Binding-site contacts:
Ligand atom OBF contacts residue U9A1 of chain 42.I at 1.5 Å.
Ligand atom C5 contacts residue U9A1 of chain 42.I at 0.4 Å.
Ligand atom OAF contacts residue U972 of chain 42.I at 0.1 Å (h-bond).
Ligand atom C3 contacts residue U9A1 of chain 22.I at 0.4 Å.
Ligand atom O4 contacts residue U9A1 of chain 22.I at 1.3 Å.
Ligand atom OBH contacts residue U9A1 of chain 42.I at 1.4 Å (h-bond).
Ligand atom O5B contacts residue U972 of chain 22.I at 1.6 Å (h-bond).
Ligand atom SBB contacts residue U9A1 of chain 22.I at 1.2 Å.
Ligand atom SAG contacts residue U972 of chain 42.I at 1.4 Å (h-bond).
Ligand atom OBA contacts residue U9A1 of chain 22.I at 1.0 Å (h-bond).
Ligand atom N2 contacts residue U972 of chain 42.I at 0.5 Å (h-bond).
Ligand atom O5 contacts residue U9A1 of chain 22.I at 1.7 Å (h-bond).
Ligand atom C1 contacts residue U9A1 of chain 22.I at 0.3 Å.
Ligand atom O1 contacts residue U9A1 of chain 22.I at 0.9 Å (h-bond).
Ligand atom O5B contacts residue U9A1 of chain 22.I at 1.5 Å (h-bond).
Ligand atom SBG contacts residue U9A1 of chain 42.I at 0.3 Å.
Ligand atom N2 contacts residue U9A1 of chain 22.I at 1.4 Å (h-bond).
Ligand atom C2 contacts residue U972 of chain 42.I at 1.2 Å.
Ligand atom OBA contacts residue U9A1 of chain 42.I at 1.0 Å (h-bond).
Ligand atom C4 contacts residue U9A1 of chain 22.I at 0.7 Å.
Ligand atom C5 contacts residue U9A1 of chain 22.I at 1.6 Å.
Ligand atom OBI contacts residue U972 of chain 22.I at 1.6 Å (h-bond).
Ligand atom O5B contacts residue U9A1 of chain 42.I at 1.3 Å.
Ligand atom OBE contacts residue U9A1 of chain 42.I at 1.6 Å (h-bond).
Ligand atom C2 contacts residue U9A1 of chain 22.I at 1.3 Å.
Ligand atom C1 contacts residue U972 of chain 42.I at 1.2 Å.
Ligand atom O3 contacts residue U9A1 of chain 22.I at 0.8 Å (h-bond).
Ligand atom SBB contacts residue U9A1 of chain 42.I at 1.1 Å (h-bond).
Ligand atom C4 contacts residue U9A1 of chain 42.I at 0.9 Å.
Ligand atom OBC contacts residue U9A1 of chain 22.I at 0.1 Å (h-bond).
Ligand atom SBG contacts residue U972 of chain 22.I at 1.1 Å (h-bond).
Ligand atom C3 contacts residue U9A1 of chain 42.I at 1.3 Å.
Ligand atom O5 contacts residue U9A1 of chain 42.I at 0.8 Å (h-bond).
Ligand atom O1 contacts residue U972 of chain 42.I at 1.0 Å (h-bond).
Ligand atom O3 contacts residue U9A1 of chain 42.I at 1.5 Å (h-bond).
Ligand atom OBH contacts residue U972 of chain 22.I at 1.0 Å (h-bond).
Ligand atom O4 contacts residue U9A1 of chain 42.I at 0.7 Å.
Ligand atom O2 contacts residue U9A1 of chain 22.I at 0.5 Å (h-bond).
Ligand atom OBI contacts residue U9A1 of chain 42.I at 0.9 Å (h-bond).
Ligand atom C2 contacts residue U9A1 of chain 22.I at 1.1 Å.

Sequence of chain 2.B:
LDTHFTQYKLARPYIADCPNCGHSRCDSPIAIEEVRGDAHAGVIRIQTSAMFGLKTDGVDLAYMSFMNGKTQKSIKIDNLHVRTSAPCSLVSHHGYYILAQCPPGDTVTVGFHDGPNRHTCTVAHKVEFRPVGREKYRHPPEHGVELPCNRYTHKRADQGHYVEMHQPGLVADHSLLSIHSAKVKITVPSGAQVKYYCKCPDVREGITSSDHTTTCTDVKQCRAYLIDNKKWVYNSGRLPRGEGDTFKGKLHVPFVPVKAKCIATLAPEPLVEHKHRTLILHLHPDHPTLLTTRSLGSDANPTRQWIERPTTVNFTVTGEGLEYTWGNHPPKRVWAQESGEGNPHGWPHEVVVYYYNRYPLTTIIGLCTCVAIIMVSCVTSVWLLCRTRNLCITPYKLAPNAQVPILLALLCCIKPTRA

The small molecule below binds the protein below.
Small molecule (SMILES): O=C(O)[C@@H]1O[C@H](O[C@H]2[C@@H](OS(=O)(=O)O)O[C@@H](O)[C@H](NS(=O)(=O)O)[C@H]2O)[C@@H](OS(=O)(=O)O)[C@H](O)[C@@H]1O

Sequence of chain 22.B:
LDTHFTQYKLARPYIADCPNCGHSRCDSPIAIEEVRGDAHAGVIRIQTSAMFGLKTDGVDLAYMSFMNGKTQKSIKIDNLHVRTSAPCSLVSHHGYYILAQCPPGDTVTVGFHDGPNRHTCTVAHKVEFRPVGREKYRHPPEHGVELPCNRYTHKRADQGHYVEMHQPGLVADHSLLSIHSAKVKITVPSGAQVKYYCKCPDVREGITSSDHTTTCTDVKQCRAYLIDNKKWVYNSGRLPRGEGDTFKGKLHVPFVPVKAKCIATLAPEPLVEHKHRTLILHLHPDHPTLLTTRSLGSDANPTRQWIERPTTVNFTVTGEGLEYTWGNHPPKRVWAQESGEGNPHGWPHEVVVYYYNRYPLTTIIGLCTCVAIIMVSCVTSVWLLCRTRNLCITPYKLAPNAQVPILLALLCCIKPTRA

Sequence of chain 42.B:
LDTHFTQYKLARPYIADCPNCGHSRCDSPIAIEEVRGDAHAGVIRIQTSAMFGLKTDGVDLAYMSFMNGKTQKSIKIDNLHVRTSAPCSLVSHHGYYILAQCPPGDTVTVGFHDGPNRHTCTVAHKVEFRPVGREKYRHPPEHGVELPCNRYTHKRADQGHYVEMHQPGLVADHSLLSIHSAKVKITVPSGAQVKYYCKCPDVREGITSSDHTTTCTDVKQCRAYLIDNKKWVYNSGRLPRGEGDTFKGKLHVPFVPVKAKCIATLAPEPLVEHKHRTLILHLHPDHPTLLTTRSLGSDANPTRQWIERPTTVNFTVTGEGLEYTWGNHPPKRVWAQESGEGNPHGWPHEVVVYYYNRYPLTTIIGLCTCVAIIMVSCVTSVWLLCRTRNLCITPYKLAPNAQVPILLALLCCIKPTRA